Sequence of chain 2.A:
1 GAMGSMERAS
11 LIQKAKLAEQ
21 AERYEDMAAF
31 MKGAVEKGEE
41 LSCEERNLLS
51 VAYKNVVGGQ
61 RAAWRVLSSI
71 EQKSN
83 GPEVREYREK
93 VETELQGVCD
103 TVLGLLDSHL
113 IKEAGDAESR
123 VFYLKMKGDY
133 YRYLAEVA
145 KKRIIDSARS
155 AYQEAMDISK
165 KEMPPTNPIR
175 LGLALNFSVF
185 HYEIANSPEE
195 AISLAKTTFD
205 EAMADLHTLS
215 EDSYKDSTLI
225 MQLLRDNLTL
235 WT

Binding-site contacts:
Ligand atom C02 contacts residue LEU232 of chain 2.A at 3.8 Å (hydrophobic).
Ligand atom C13 contacts residue THR233 of chain 2.A at 4.4 Å.
Ligand atom C13 contacts residue THR236 of chain 2.A at 3.3 Å.
Ligand atom C02 contacts residue PHE203 of chain 2.A at 4.2 Å (hydrophobic).
Ligand atom C11 contacts residue THR233 of chain 2.A at 3.3 Å.
Ligand atom S01 contacts residue ASP204 of chain 2.A at 3.6 Å (salt-bridge).
Ligand atom C15 contacts residue PHE203 of chain 2.A at 3.6 Å (hydrophobic).
Ligand atom C12 contacts residue THR233 of chain 2.A at 3.6 Å.
Ligand atom C10 contacts residue ARG229 of chain 2.A at 3.7 Å.
Ligand atom C06 contacts residue LYS200 of chain 2.A at 4.1 Å.
Ligand atom C12 contacts residue LEU232 of chain 2.A at 3.8 Å (hydrophobic).
Ligand atom C04 contacts residue LEU232 of chain 2.A at 4.3 Å (hydrophobic).
Ligand atom C03 contacts residue LEU232 of chain 2.A at 3.8 Å (hydrophobic).
Ligand atom C10 contacts residue THR233 of chain 2.A at 4.5 Å.
Ligand atom C05 contacts residue ASP204 of chain 2.A at 4.4 Å.
Ligand atom N08 contacts residue LYS200 of chain 2.A at 4.0 Å.
Ligand atom C10 contacts residue LEU232 of chain 2.A at 4.2 Å (hydrophobic).
Ligand atom C09 contacts residue LEU232 of chain 2.A at 3.9 Å (hydrophobic).
Ligand atom N07 contacts residue LYS200 of chain 2.A at 4.2 Å.
Ligand atom C15 contacts residue LEU232 of chain 2.A at 4.1 Å (hydrophobic).
Ligand atom C06 contacts residue ASP204 of chain 2.A at 4.3 Å.
Ligand atom C05 contacts residue LYS200 of chain 2.A at 4.3 Å.
Ligand atom C12 contacts residue THR236 of chain 2.A at 3.8 Å.
Ligand atom S01 contacts residue PHE203 of chain 2.A at 3.7 Å.
Ligand atom C13 contacts residue LEU232 of chain 2.A at 3.8 Å (hydrophobic).
Ligand atom C11 contacts residue LEU232 of chain 2.A at 4.1 Å (hydrophobic).
Ligand atom C15 contacts residue ARG229 of chain 2.A at 3.7 Å.
Ligand atom C14 contacts residue THR236 of chain 2.A at 4.4 Å.
Ligand atom C14 contacts residue LEU232 of chain 2.A at 3.8 Å (hydrophobic).
Ligand atom C11 contacts residue ARG229 of chain 2.A at 3.9 Å.
Ligand atom N07 contacts residue ASP204 of chain 2.A at 3.1 Å (salt-bridge).

The small molecule below binds the protein below.
Small molecule (SMILES): [H]/N=C(\N)c1cc(-c2ccccc2)c(C)s1